Binding-site contacts:
Ligand atom C5 contacts residue ASN17 of chain 1.B at 3.7 Å.
Ligand atom C7 contacts residue ASN17 of chain 1.B at 3.4 Å.
Ligand atom C3 contacts residue ASN17 of chain 1.B at 3.8 Å.
Ligand atom C7 contacts residue GLU20 of chain 1.B at 4.2 Å.
Ligand atom O7 contacts residue ASN17 of chain 1.B at 3.6 Å.
Ligand atom C6 contacts residue GLU20 of chain 1.B at 3.7 Å.
Ligand atom C5 contacts residue GLU20 of chain 1.B at 3.8 Å.
Ligand atom C7 contacts residue ARG21 of chain 1.B at 4.1 Å.
Ligand atom C3 contacts residue GLU20 of chain 1.B at 4.2 Å.
Ligand atom C2 contacts residue ASN17 of chain 1.B at 2.5 Å.
Ligand atom C4 contacts residue GLU20 of chain 1.B at 4.3 Å.
Ligand atom C4 contacts residue ASN17 of chain 1.B at 4.2 Å.
Ligand atom O5 contacts residue GLU20 of chain 1.B at 3.1 Å.
Ligand atom C5 contacts residue GLU20 of chain 1.B at 4.2 Å.
Ligand atom C8 contacts residue ARG21 of chain 1.B at 4.0 Å.
Ligand atom O5 contacts residue ASN17 of chain 1.B at 2.4 Å (h-bond).
Ligand atom C1 contacts residue GLU20 of chain 1.B at 3.8 Å.
Ligand atom O6 contacts residue GLU20 of chain 1.B at 3.8 Å.
Ligand atom C8 contacts residue ASN17 of chain 1.B at 4.5 Å.
Ligand atom C1 contacts residue ASN17 of chain 1.B at 1.4 Å.
Ligand atom O7 contacts residue ARG21 of chain 1.B at 3.9 Å.
Ligand atom C6 contacts residue GLU20 of chain 1.B at 4.4 Å.
Ligand atom O7 contacts residue GLU20 of chain 1.B at 3.4 Å (salt-bridge).
Ligand atom C6 contacts residue THR19 of chain 1.B at 3.5 Å.
Ligand atom N2 contacts residue GLU20 of chain 1.B at 4.5 Å.
Ligand atom C2 contacts residue GLU20 of chain 1.B at 3.9 Å.
Ligand atom N2 contacts residue ASN17 of chain 1.B at 2.9 Å (h-bond).

This protein binds this small molecule.
Small molecule (SMILES): CC(=O)N[C@H]1[C@H](O[C@H]2[C@H](O)[C@@H](NC(C)=O)CO[C@@H]2CO[C@@H]2O[C@@H](C)[C@@H](O)[C@@H](O)[C@@H]2O)O[C@H](CO)[C@@H](O[C@@H]2O[C@H](CO)[C@@H](O)[C@H](O)[C@@H]2O)[C@@H]1O

Sequence of chain 1.B:
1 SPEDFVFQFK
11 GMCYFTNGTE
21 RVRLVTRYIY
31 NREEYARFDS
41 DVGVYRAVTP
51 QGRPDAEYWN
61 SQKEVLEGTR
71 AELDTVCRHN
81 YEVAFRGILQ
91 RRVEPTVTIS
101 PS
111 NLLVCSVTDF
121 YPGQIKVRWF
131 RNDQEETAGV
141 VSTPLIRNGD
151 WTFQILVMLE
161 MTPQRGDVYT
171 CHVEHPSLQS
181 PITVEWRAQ